A small-molecule ligand and the protein it binds are described below.
Small molecule (SMILES): C[C@H](CCC(=O)O)[C@H]1CC[C@H]2[C@@H]3CC[C@@H]4C[C@H](O)CC[C@]4(C)[C@H]3C[C@H](O)[C@]12C

Binding-site contacts:
Ligand atom O2 contacts residue LYS304 of chain 1.C at 3.8 Å.
Ligand atom C5 contacts residue ILE302 of chain 1.C at 4.2 Å (hydrophobic).
Ligand atom C19 contacts residue ILE347 of chain 1.C at 4.1 Å (hydrophobic).
Ligand atom C14 contacts residue SER348 of chain 1.C at 4.0 Å.
Ligand atom C6 contacts residue ILE302 of chain 1.C at 4.5 Å (hydrophobic).
Ligand atom C5 contacts residue ASP301 of chain 1.C at 3.5 Å.
Ligand atom C20 contacts residue ILE347 of chain 1.C at 3.9 Å (hydrophobic).
Ligand atom C13 contacts residue LYS304 of chain 1.C at 4.0 Å.
Ligand atom C6 contacts residue LYS304 of chain 1.C at 4.2 Å.
Ligand atom C23 contacts residue GLU345 of chain 1.C at 3.4 Å.
Ligand atom O1 contacts residue PHE303 of chain 1.C at 4.2 Å.
Ligand atom C13 contacts residue PHE303 of chain 1.C at 3.8 Å (hydrophobic).
Ligand atom C14 contacts residue PHE303 of chain 1.C at 3.7 Å (hydrophobic).
Ligand atom C18 contacts residue ASP301 of chain 1.C at 3.8 Å.
Ligand atom C24 contacts residue LYS304 of chain 1.C at 3.6 Å.
Ligand atom C14 contacts residue LYS304 of chain 1.C at 4.4 Å.
Ligand atom C22 contacts residue GLU345 of chain 1.C at 3.1 Å.
Ligand atom C22 contacts residue ILE347 of chain 1.C at 3.8 Å (hydrophobic).
Ligand atom C18 contacts residue SER348 of chain 1.C at 3.8 Å.
Ligand atom O4 contacts residue GLU345 of chain 1.C at 2.8 Å (salt-bridge).
Ligand atom C24 contacts residue ILE347 of chain 1.C at 3.8 Å (hydrophobic).
Ligand atom O1 contacts residue LYS304 of chain 1.C at 3.4 Å.
Ligand atom C24 contacts residue TYR305 of chain 1.C at 4.1 Å (hydrophobic).
Ligand atom C4 contacts residue ASP301 of chain 1.C at 4.4 Å.

Sequence of chain 1.C:
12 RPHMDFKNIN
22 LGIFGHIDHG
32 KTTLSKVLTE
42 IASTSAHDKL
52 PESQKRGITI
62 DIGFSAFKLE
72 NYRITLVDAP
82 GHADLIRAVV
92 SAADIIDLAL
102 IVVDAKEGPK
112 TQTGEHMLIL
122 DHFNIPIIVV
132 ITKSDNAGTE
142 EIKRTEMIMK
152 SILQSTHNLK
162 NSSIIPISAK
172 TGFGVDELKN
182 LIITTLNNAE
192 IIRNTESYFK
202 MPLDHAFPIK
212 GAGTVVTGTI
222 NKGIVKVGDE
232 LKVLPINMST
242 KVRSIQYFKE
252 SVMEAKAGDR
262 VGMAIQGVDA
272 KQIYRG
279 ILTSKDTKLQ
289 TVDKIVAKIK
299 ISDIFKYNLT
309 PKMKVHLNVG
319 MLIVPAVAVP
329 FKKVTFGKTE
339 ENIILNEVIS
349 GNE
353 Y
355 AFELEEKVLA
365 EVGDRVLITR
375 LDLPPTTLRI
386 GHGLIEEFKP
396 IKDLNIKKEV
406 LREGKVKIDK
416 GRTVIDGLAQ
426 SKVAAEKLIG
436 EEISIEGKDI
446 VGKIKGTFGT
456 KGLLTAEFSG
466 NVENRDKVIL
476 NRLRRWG